Binding-site contacts:
Ligand atom CD2 contacts residue ALA35 of chain 3.GA at 3.8 Å (hydrophobic).
Ligand atom O contacts residue GLU12 of chain 3.EA at 3.3 Å (salt-bridge).
Ligand atom O contacts residue LEU11 of chain 3.FA at 3.7 Å.
Ligand atom O contacts residue PRO65 of chain 3.HA at 3.2 Å.
Ligand atom CD2 contacts residue PRO65 of chain 3.EA at 3.6 Å (hydrophobic).
Ligand atom N contacts residue GLU12 of chain 3.DA at 3.7 Å.
Ligand atom O contacts residue PRO65 of chain 3.EA at 3.5 Å.
Ligand atom CB contacts residue PRO14 of chain 3.EA at 3.7 Å (hydrophobic).
Ligand atom CD2 contacts residue PRO14 of chain 3.EA at 3.7 Å (hydrophobic).
Ligand atom O contacts residue PRO65 of chain 3.HA at 3.8 Å.
Ligand atom CA contacts residue GLU12 of chain 3.FA at 3.3 Å.
Ligand atom C contacts residue GLU12 of chain 3.HA at 3.4 Å.
Ligand atom N contacts residue GLU12 of chain 3.GA at 3.6 Å (salt-bridge).
Ligand atom C contacts residue GLU12 of chain 3.EA at 3.7 Å.
Ligand atom CB contacts residue SER13 of chain 3.GA at 3.5 Å.
Ligand atom CD2 contacts residue SER13 of chain 3.HA at 3.8 Å.
Ligand atom CD1 contacts residue ALA35 of chain 3.FA at 3.7 Å (hydrophobic).
Ligand atom CD1 contacts residue ALA35 of chain 3.DA at 3.7 Å (hydrophobic).
Ligand atom CG1 contacts residue PRO65 of chain 3.GA at 3.6 Å (hydrophobic).
Ligand atom CB contacts residue GLU12 of chain 3.DA at 3.2 Å.
Ligand atom O contacts residue PRO65 of chain 3.DA at 3.4 Å.
Ligand atom CD2 contacts residue ALA15 of chain 3.HA at 3.5 Å (hydrophobic).
Ligand atom C contacts residue PRO65 of chain 3.HA at 3.8 Å (hydrophobic).
Ligand atom CD2 contacts residue LEU11 of chain 3.GA at 3.7 Å (hydrophobic).
Ligand atom CD1 contacts residue SER13 of chain 3.EA at 3.3 Å.
Ligand atom O contacts residue GLU12 of chain 3.HA at 2.7 Å (salt-bridge).
Ligand atom CB contacts residue PRO65 of chain 3.GA at 3.7 Å (hydrophobic).
Ligand atom CG2 contacts residue ALA35 of chain 3.EA at 3.7 Å (hydrophobic).
Ligand atom CA contacts residue PRO65 of chain 3.EA at 3.7 Å (hydrophobic).
Ligand atom O contacts residue ILE63 of chain 3.EA at 3.5 Å.
Ligand atom CG contacts residue SER13 of chain 3.HA at 3.7 Å.
Ligand atom CD1 contacts residue LEU11 of chain 3.FA at 3.7 Å (hydrophobic).
Ligand atom CD1 contacts residue SER13 of chain 3.GA at 3.8 Å.
Ligand atom CB contacts residue PRO65 of chain 3.FA at 3.7 Å (hydrophobic).
Ligand atom CA contacts residue GLU12 of chain 3.HA at 3.3 Å.
Ligand atom N contacts residue GLU12 of chain 3.FA at 3.5 Å (salt-bridge).
Ligand atom N contacts residue PRO65 of chain 3.FA at 3.8 Å.
Ligand atom CG contacts residue ALA35 of chain 3.GA at 3.8 Å (hydrophobic).
Ligand atom CD2 contacts residue PRO65 of chain 3.FA at 3.8 Å (hydrophobic).
Ligand atom CB contacts residue PRO14 of chain 3.DA at 3.8 Å (hydrophobic).

A small-molecule ligand and the protein it binds are described below.
Small molecule (SMILES): CC[C@H](C)[C@H](N)C(=O)N[C@@H](C)C(=O)N[C@@H](CC(C)C)C(=O)NCC(=O)N[C@@H](CC(C)C)C(=O)NCC(=O)N[C@@H](CC(C)C)C(=O)NCC(=O)N[C@@H](CC(C)C)C(=O)N[C@@H](C)C=O

Sequence of chain 3.HA:
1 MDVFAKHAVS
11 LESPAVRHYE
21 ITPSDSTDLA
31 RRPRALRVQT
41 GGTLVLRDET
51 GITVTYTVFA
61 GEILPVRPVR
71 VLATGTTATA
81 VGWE

Sequence of chain 3.DA:
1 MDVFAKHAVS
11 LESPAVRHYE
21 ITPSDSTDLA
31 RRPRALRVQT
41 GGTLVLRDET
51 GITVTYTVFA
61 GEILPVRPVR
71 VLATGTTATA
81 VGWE

Sequence of chain 3.FA:
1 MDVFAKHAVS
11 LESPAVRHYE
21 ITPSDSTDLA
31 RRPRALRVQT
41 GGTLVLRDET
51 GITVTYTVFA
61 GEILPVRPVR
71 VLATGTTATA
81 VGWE

Sequence of chain 3.GA:
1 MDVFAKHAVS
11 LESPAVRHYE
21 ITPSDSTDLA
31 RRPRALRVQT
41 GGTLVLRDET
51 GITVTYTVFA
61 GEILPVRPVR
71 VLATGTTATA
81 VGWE

Sequence of chain 3.EA:
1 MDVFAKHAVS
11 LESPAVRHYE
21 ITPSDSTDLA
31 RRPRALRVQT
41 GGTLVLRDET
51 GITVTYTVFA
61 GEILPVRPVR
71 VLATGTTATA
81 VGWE